The protein below binds the small molecule below.
Small molecule (SMILES): CC(C)CCC[C@@H](C)[C@H]1CC[C@H]2[C@@H]3CC=C4C[C@@H](O)CC[C@]4(C)[C@H]3CC[C@]12C

Sequence of chain 1.A:
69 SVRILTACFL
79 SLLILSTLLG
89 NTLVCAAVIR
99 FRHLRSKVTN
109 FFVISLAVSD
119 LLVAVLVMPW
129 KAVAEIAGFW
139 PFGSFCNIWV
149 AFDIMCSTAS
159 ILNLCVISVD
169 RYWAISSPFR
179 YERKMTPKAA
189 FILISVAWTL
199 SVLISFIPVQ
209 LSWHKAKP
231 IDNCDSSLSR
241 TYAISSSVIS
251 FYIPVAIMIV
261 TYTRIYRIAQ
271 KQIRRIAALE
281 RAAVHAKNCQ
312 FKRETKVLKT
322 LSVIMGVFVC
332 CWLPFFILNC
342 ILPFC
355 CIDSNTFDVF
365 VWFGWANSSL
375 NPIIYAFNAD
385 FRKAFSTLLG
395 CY

Binding-site contacts:
Ligand atom C19 contacts residue LYS320 of chain 1.A at 3.8 Å.
Ligand atom C8 contacts residue SER323 of chain 1.A at 4.0 Å.
Ligand atom C5 contacts residue LEU319 of chain 1.A at 3.8 Å (hydrophobic).
Ligand atom C13 contacts residue SER323 of chain 1.A at 4.3 Å.
Ligand atom C24 contacts residue VAL328 of chain 1.A at 4.0 Å (hydrophobic).
Ligand atom C15 contacts residue SER323 of chain 1.A at 3.3 Å.
Ligand atom C2 contacts residue THR316 of chain 1.A at 3.8 Å.
Ligand atom C14 contacts residue SER323 of chain 1.A at 4.1 Å.
Ligand atom C18 contacts residue SER323 of chain 1.A at 3.3 Å.
Ligand atom C23 contacts residue VAL328 of chain 1.A at 4.0 Å (hydrophobic).
Ligand atom C25 contacts residue VAL328 of chain 1.A at 3.8 Å (hydrophobic).
Ligand atom C16 contacts residue SER323 of chain 1.A at 4.3 Å.
Ligand atom C6 contacts residue LEU319 of chain 1.A at 3.9 Å (hydrophobic).
Ligand atom O1 contacts residue THR316 of chain 1.A at 4.5 Å.
Ligand atom C4 contacts residue LEU319 of chain 1.A at 3.8 Å (hydrophobic).
Ligand atom C19 contacts residue LEU319 of chain 1.A at 4.0 Å (hydrophobic).
Ligand atom C27 contacts residue CYS331 of chain 1.A at 4.4 Å (hydrophobic).
Ligand atom C18 contacts residue VAL324 of chain 1.A at 3.9 Å (hydrophobic).